This small molecule binds to this protein.
Small molecule (SMILES): C[C@H](CCC(=O)O)[C@H]1CC[C@H]2[C@@H]3[C@H](O)C[C@@H]4C[C@H](O)CC[C@]4(C)[C@H]3C[C@H](O)[C@]12C

Binding-site contacts:
Ligand atom O12 contacts residue THR301 of chain 1.N at 2.6 Å (h-bond).
Ligand atom C24 contacts residue TRP99 of chain 1.P at 3.8 Å (hydrophobic).
Ligand atom C12 contacts residue THR301 of chain 1.N at 3.5 Å.
Ligand atom O26 contacts residue HIS233 of chain 1.N at 4.1 Å.
Ligand atom C16 contacts residue PGV1 of chain 1.HC at 4.1 Å.
Ligand atom C19 contacts residue TYR304 of chain 1.N at 4.1 Å (hydrophobic).
Ligand atom C18 contacts residue EDO1 of chain 1.BC at 4.3 Å.
Ligand atom C1 contacts residue TYR304 of chain 1.N at 3.5 Å (hydrophobic).
Ligand atom C11 contacts residue THR301 of chain 1.N at 3.6 Å.
Ligand atom C11 contacts residue TYR304 of chain 1.N at 4.4 Å (hydrophobic).
Ligand atom O26 contacts residue PGV1 of chain 1.HC at 4.0 Å.
Ligand atom C23 contacts residue HIS233 of chain 1.N at 3.9 Å.
Ligand atom O3 contacts residue ASP300 of chain 1.N at 3.8 Å.
Ligand atom C22 contacts residue PGV1 of chain 1.HC at 4.4 Å.
Ligand atom C15 contacts residue PGV1 of chain 1.HC at 4.2 Å.
Ligand atom C21 contacts residue HIS233 of chain 1.N at 3.9 Å.
Ligand atom C2 contacts residue TYR304 of chain 1.N at 4.3 Å (hydrophobic).
Ligand atom O25 contacts residue PGV1 of chain 1.HC at 4.1 Å.
Ligand atom O25 contacts residue HIS233 of chain 1.N at 3.8 Å.
Ligand atom C2 contacts residue THR301 of chain 1.N at 4.0 Å.
Ligand atom C12 contacts residue PHE305 of chain 1.N at 4.2 Å (hydrophobic).
Ligand atom C24 contacts residue HIS103 of chain 1.P at 3.2 Å.
Ligand atom C11 contacts residue PHE305 of chain 1.N at 4.2 Å (hydrophobic).
Ligand atom C23 contacts residue TRP99 of chain 1.P at 3.9 Å (hydrophobic).
Ligand atom C9 contacts residue THR301 of chain 1.N at 4.2 Å.
Ligand atom C2 contacts residue ASP300 of chain 1.N at 4.0 Å.
Ligand atom C21 contacts residue TRP288 of chain 1.N at 4.3 Å (hydrophobic).
Ligand atom C1 contacts residue THR301 of chain 1.N at 4.4 Å.
Ligand atom O25 contacts residue HIS103 of chain 1.P at 3.0 Å (h-bond).
Ligand atom C18 contacts residue TRP288 of chain 1.N at 4.3 Å (hydrophobic).
Ligand atom C24 contacts residue HIS233 of chain 1.N at 3.7 Å.
Ligand atom C23 contacts residue PGV1 of chain 1.HC at 4.5 Å.
Ligand atom O26 contacts residue TRP99 of chain 1.P at 2.9 Å (h-bond).
Ligand atom O26 contacts residue HIS103 of chain 1.P at 2.5 Å (h-bond).
Ligand atom C24 contacts residue PGV1 of chain 1.HC at 4.3 Å.

Sequence of chain 1.N:
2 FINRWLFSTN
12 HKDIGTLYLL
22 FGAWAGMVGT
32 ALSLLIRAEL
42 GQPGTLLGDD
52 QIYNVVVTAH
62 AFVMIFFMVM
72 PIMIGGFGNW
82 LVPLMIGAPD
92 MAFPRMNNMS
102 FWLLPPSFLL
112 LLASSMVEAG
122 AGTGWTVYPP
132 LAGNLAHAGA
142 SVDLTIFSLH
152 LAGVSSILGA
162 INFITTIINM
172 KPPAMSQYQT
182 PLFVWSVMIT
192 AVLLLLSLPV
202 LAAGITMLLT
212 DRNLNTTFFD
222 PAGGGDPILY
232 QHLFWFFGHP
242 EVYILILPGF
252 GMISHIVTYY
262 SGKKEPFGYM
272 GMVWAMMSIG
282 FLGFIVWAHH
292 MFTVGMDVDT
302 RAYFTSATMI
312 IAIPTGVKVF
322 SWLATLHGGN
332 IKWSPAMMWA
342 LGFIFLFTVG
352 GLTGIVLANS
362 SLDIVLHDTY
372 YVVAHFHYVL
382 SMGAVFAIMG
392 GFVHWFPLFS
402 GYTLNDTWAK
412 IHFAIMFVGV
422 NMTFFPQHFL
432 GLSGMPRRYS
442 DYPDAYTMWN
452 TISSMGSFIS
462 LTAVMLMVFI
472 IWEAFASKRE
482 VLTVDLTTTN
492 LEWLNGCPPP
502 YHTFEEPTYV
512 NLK

Sequence of chain 1.P:
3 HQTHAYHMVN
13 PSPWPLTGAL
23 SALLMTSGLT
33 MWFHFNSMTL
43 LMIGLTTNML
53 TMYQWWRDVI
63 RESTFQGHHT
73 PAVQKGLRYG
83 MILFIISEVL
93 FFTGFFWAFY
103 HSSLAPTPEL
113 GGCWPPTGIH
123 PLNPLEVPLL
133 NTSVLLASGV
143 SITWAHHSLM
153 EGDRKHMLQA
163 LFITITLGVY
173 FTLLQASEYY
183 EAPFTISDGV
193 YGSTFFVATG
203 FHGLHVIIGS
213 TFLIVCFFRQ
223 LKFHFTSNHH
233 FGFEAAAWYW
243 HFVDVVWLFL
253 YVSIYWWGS